Binding-site contacts:
Ligand atom C8 contacts residue CIY1 of chain 1.I at 0.8 Å.
Ligand atom O2 contacts residue CIY1 of chain 1.I at 0.6 Å (h-bond).
Ligand atom C9 contacts residue GJK1 of chain 1.H at 0.8 Å.
Ligand atom O1 contacts residue CIY1 of chain 1.I at 0.8 Å (h-bond).
Ligand atom C6 contacts residue GJK1 of chain 1.H at 1.8 Å.
Ligand atom O4 contacts residue GJK1 of chain 1.H at 1.9 Å.
Ligand atom O1 contacts residue GJK1 of chain 1.H at 0.7 Å (h-bond).
Ligand atom C5 contacts residue CIY1 of chain 1.I at 2.6 Å.
Ligand atom O1 contacts residue LYS68 of chain 1.A at 2.5 Å (salt-bridge).
Ligand atom C1 contacts residue V551 of chain 1.G at 1.1 Å.
Ligand atom C2 contacts residue V551 of chain 1.G at 0.2 Å.
Ligand atom C5 contacts residue GJK1 of chain 1.H at 2.8 Å.
Ligand atom C9 contacts residue CIY1 of chain 1.I at 0.8 Å.
Ligand atom C10 contacts residue V551 of chain 1.G at 1.5 Å.
Ligand atom C4 contacts residue CIY1 of chain 1.I at 2.2 Å.
Ligand atom O2 contacts residue V551 of chain 1.G at 0.6 Å (h-bond).
Ligand atom C8 contacts residue V551 of chain 1.G at 0.9 Å.
Ligand atom C3 contacts residue GJK1 of chain 1.H at 1.3 Å.
Ligand atom C2 contacts residue GJK1 of chain 1.H at 0.2 Å.
Ligand atom C1 contacts residue GJK1 of chain 1.H at 1.1 Å.
Ligand atom C4 contacts residue GJK1 of chain 1.H at 2.0 Å.
Ligand atom O3 contacts residue V551 of chain 1.G at 1.8 Å (h-bond).
Ligand atom C4 contacts residue V551 of chain 1.G at 2.4 Å.
Ligand atom C6 contacts residue CIY1 of chain 1.I at 1.8 Å.
Ligand atom C9 contacts residue V551 of chain 1.G at 0.8 Å.
Ligand atom C1 contacts residue CIY1 of chain 1.I at 1.0 Å.
Ligand atom C3 contacts residue V551 of chain 1.G at 1.3 Å.
Ligand atom C6 contacts residue V551 of chain 1.G at 1.8 Å.
Ligand atom O3 contacts residue GJK1 of chain 1.H at 0.6 Å.
Ligand atom C7 contacts residue GJK1 of chain 1.H at 0.7 Å.
Ligand atom C8 contacts residue GJK1 of chain 1.H at 0.9 Å.
Ligand atom C7 contacts residue CIY1 of chain 1.I at 0.7 Å.
Ligand atom C3 contacts residue CIY1 of chain 1.I at 1.3 Å.
Ligand atom O3 contacts residue CIY1 of chain 1.I at 0.4 Å.
Ligand atom O1 contacts residue V551 of chain 1.G at 0.8 Å (h-bond).
Ligand atom O2 contacts residue GJK1 of chain 1.H at 0.6 Å (h-bond).
Ligand atom C10 contacts residue GJK1 of chain 1.H at 0.9 Å.
Ligand atom C10 contacts residue CIY1 of chain 1.I at 1.1 Å.
Ligand atom C7 contacts residue V551 of chain 1.G at 0.7 Å.
Ligand atom C2 contacts residue CIY1 of chain 1.I at 0.3 Å.

Sequence of chain 1.A:
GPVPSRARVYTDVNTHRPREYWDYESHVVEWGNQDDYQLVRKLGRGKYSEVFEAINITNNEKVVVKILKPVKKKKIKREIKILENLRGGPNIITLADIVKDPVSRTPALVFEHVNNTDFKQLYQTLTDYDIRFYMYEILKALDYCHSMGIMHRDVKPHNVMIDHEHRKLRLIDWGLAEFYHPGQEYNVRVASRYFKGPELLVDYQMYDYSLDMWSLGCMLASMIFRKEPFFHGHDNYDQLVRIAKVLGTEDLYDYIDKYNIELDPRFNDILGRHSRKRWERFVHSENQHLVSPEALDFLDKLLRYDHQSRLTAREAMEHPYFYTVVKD

The protein below binds the small molecule below.
Small molecule (SMILES): COc1cc(/C=C/C(=O)O)ccc1O